The small molecule below binds the protein below.
Small molecule (SMILES): Cc1[nH]c(C(=O)Nc2nc3c(O[C@@H](C)c4ccccc4)cc(C(=O)O)cc3s2)c(Cl)c1Cl

Binding-site contacts:
Ligand atom C19 contacts residue ARG78 of chain 1.B at 3.4 Å.
Ligand atom C2 contacts residue THR167 of chain 1.B at 3.8 Å.
Ligand atom C18 contacts residue ARG78 of chain 1.B at 3.4 Å.
Ligand atom C17 contacts residue PRO81 of chain 1.B at 3.6 Å (hydrophobic).
Ligand atom C5 contacts residue GLU52 of chain 1.B at 3.6 Å.
Ligand atom CL2 contacts residue VAL122 of chain 1.B at 3.6 Å.
Ligand atom N1 contacts residue SER49 of chain 1.B at 3.7 Å.
Ligand atom C2 contacts residue SER49 of chain 1.B at 3.7 Å.
Ligand atom C21 contacts residue ASN48 of chain 1.B at 3.4 Å.
Ligand atom C1 contacts residue SER49 of chain 1.B at 3.2 Å.
Ligand atom C20 contacts residue GLY79 of chain 1.B at 3.7 Å.
Ligand atom O1 contacts residue THR167 of chain 1.B at 3.5 Å (h-bond).
Ligand atom C16 contacts residue ARG78 of chain 1.B at 3.8 Å.
Ligand atom CL1 contacts residue ASN48 of chain 1.B at 3.8 Å.
Ligand atom O3 contacts residue ARG78 of chain 1.B at 3.4 Å (salt-bridge).
Ligand atom C1 contacts residue ASP75 of chain 1.B at 3.5 Å.
Ligand atom C2 contacts residue ASP75 of chain 1.B at 3.5 Å.
Ligand atom C21 contacts residue ILE80 of chain 1.B at 3.6 Å (hydrophobic).
Ligand atom CL1 contacts residue ILE80 of chain 1.B at 3.3 Å.
Ligand atom C20 contacts residue PRO81 of chain 1.B at 3.7 Å (hydrophobic).
Ligand atom C17 contacts residue ARG78 of chain 1.B at 3.5 Å.
Ligand atom N1 contacts residue ASP75 of chain 1.B at 2.9 Å (salt-bridge).
Ligand atom C11 contacts residue ILE96 of chain 1.B at 3.4 Å (hydrophobic).
Ligand atom C12 contacts residue ILE96 of chain 1.B at 3.7 Å (hydrophobic).
Ligand atom C19 contacts residue GLY79 of chain 1.B at 3.5 Å.
Ligand atom O3 contacts residue ARG138 of chain 1.B at 3.2 Å (salt-bridge).
Ligand atom N2 contacts residue ILE80 of chain 1.B at 3.8 Å.
Ligand atom C19 contacts residue PRO81 of chain 1.B at 3.7 Å (hydrophobic).
Ligand atom C16 contacts residue PRO81 of chain 1.B at 3.7 Å (hydrophobic).
Ligand atom C20 contacts residue GLU52 of chain 1.B at 3.5 Å.
Ligand atom S1 contacts residue GLU52 of chain 1.B at 3.2 Å (salt-bridge).
Ligand atom S1 contacts residue GLY79 of chain 1.B at 3.5 Å (h-bond).
Ligand atom C18 contacts residue ARG138 of chain 1.B at 3.8 Å.
Ligand atom C4 contacts residue ILE80 of chain 1.B at 3.8 Å (hydrophobic).
Ligand atom C22 contacts residue ASN48 of chain 1.B at 3.5 Å.
Ligand atom S1 contacts residue ILE80 of chain 1.B at 3.7 Å.
Ligand atom C10 contacts residue ILE96 of chain 1.B at 3.6 Å (hydrophobic).
Ligand atom N1 contacts residue THR167 of chain 1.B at 3.7 Å.
Ligand atom C20 contacts residue ARG78 of chain 1.B at 3.6 Å.
Ligand atom O1 contacts residue GLU52 of chain 1.B at 3.3 Å.

Sequence of chain 1.B:
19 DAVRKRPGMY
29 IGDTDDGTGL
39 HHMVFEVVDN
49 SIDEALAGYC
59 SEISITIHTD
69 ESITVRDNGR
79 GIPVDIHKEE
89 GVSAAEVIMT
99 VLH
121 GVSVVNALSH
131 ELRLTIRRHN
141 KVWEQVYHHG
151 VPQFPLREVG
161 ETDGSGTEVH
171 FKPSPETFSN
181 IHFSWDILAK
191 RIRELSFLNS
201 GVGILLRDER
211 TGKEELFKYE